Binding-site contacts:
Ligand atom O2 contacts residue ASP61 of chain 1.B at 2.8 Å (salt-bridge).
Ligand atom O4 contacts residue PRO72 of chain 1.A at 3.5 Å.
Ligand atom C5 contacts residue ASN63 of chain 1.B at 4.0 Å.
Ligand atom C4 contacts residue TYR67 of chain 1.B at 3.3 Å (hydrophobic).
Ligand atom C2 contacts residue ASN63 of chain 1.B at 4.1 Å.
Ligand atom C5 contacts residue PRO72 of chain 1.A at 4.1 Å (hydrophobic).
Ligand atom C6 contacts residue PRO72 of chain 1.A at 3.6 Å (hydrophobic).
Ligand atom C3 contacts residue GLN59 of chain 1.B at 4.0 Å.
Ligand atom C4 contacts residue PRO72 of chain 1.A at 4.5 Å (hydrophobic).
Ligand atom C2 contacts residue GLN59 of chain 1.B at 4.2 Å.
Ligand atom C6 contacts residue ASN63 of chain 1.B at 3.6 Å.
Ligand atom C2 contacts residue LYS79 of chain 1.A at 3.6 Å.
Ligand atom O4 contacts residue TYR67 of chain 1.B at 2.5 Å (h-bond).
Ligand atom O2 contacts residue ASN63 of chain 1.B at 3.2 Å (h-bond).
Ligand atom C6 contacts residue VAL65 of chain 1.B at 3.8 Å (hydrophobic).
Ligand atom O4 contacts residue GLN59 of chain 1.B at 4.3 Å.
Ligand atom C4 contacts residue VAL65 of chain 1.B at 4.2 Å (hydrophobic).
Ligand atom C4 contacts residue ASN63 of chain 1.B at 4.2 Å.
Ligand atom O2 contacts residue LYS79 of chain 1.A at 3.4 Å.
Ligand atom C1 contacts residue ASN63 of chain 1.B at 3.9 Å.
Ligand atom O5 contacts residue ASN63 of chain 1.B at 3.5 Å (h-bond).
Ligand atom O6 contacts residue PRO72 of chain 1.A at 3.4 Å.
Ligand atom O5 contacts residue HIS75 of chain 1.A at 4.5 Å.
Ligand atom C3 contacts residue ASP61 of chain 1.B at 4.2 Å.
Ligand atom C1 contacts residue LYS79 of chain 1.A at 3.8 Å.
Ligand atom O3 contacts residue ASP61 of chain 1.B at 3.6 Å (salt-bridge).
Ligand atom O1 contacts residue LYS79 of chain 1.A at 3.1 Å.
Ligand atom C3 contacts residue TYR67 of chain 1.B at 3.8 Å (hydrophobic).
Ligand atom O4 contacts residue VAL65 of chain 1.B at 4.4 Å.
Ligand atom O3 contacts residue GLN59 of chain 1.B at 3.0 Å (h-bond).
Ligand atom O1 contacts residue ASN63 of chain 1.B at 4.0 Å.
Ligand atom O3 contacts residue TYR67 of chain 1.B at 3.2 Å (h-bond).
Ligand atom C2 contacts residue ASP61 of chain 1.B at 3.6 Å.
Ligand atom C6 contacts residue HIS75 of chain 1.A at 3.9 Å.
Ligand atom O6 contacts residue HIS75 of chain 1.A at 3.6 Å.
Ligand atom O2 contacts residue GLN59 of chain 1.B at 3.3 Å (h-bond).
Ligand atom C4 contacts residue GLN59 of chain 1.B at 4.3 Å.

A protein and the small-molecule ligand that binds it are described below.
Small molecule (SMILES): OC[C@H]1O[C@@H](O)[C@@H](O)[C@@H](O)[C@@H]1O

Sequence of chain 1.A:
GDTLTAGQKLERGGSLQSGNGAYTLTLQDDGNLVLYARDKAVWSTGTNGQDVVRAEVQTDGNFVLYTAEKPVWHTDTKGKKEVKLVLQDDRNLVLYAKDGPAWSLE

Sequence of chain 1.B:
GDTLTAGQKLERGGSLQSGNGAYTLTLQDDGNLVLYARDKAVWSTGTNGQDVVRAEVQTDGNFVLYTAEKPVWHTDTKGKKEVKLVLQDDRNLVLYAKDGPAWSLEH